Sequence of chain 1.I:
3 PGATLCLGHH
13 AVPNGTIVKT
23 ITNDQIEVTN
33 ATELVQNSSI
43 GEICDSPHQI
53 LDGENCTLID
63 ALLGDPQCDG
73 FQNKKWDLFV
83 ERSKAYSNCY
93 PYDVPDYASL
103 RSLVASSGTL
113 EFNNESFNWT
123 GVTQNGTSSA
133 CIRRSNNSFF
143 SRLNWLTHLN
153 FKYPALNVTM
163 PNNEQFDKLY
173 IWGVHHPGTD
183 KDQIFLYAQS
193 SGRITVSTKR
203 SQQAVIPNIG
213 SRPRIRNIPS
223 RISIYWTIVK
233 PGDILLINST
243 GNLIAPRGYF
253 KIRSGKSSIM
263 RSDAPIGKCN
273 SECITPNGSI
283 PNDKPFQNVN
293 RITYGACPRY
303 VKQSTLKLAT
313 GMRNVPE

Binding-site contacts:
Ligand atom C4 contacts residue ASN57 of chain 1.I at 4.3 Å.
Ligand atom C5 contacts residue TYR88 of chain 1.I at 3.3 Å (hydrophobic).
Ligand atom N2 contacts residue ASN57 of chain 1.I at 2.6 Å (h-bond).
Ligand atom C8 contacts residue LYS86 of chain 1.I at 3.5 Å.
Ligand atom O6 contacts residue TYR88 of chain 1.I at 4.5 Å.
Ligand atom C7 contacts residue ASN57 of chain 1.I at 3.4 Å.
Ligand atom C1 contacts residue TYR88 of chain 1.I at 3.8 Å (hydrophobic).
Ligand atom O5 contacts residue ASN57 of chain 1.I at 2.3 Å (h-bond).
Ligand atom O5 contacts residue TYR88 of chain 1.I at 3.4 Å (h-bond).
Ligand atom C6 contacts residue TYR88 of chain 1.I at 3.5 Å (hydrophobic).
Ligand atom C2 contacts residue ASN57 of chain 1.I at 2.6 Å.
Ligand atom O7 contacts residue ASN57 of chain 1.I at 3.7 Å.
Ligand atom C7 contacts residue LYS86 of chain 1.I at 3.5 Å.
Ligand atom C1 contacts residue ASN57 of chain 1.I at 1.4 Å.
Ligand atom N2 contacts residue LYS86 of chain 1.I at 4.2 Å.
Ligand atom C3 contacts residue ASN57 of chain 1.I at 3.9 Å.
Ligand atom C5 contacts residue ASN57 of chain 1.I at 3.6 Å.
Ligand atom O7 contacts residue LYS86 of chain 1.I at 3.1 Å (salt-bridge).

A protein and the small-molecule ligand that binds it are described below.
Small molecule (SMILES): CC(=O)N[C@H]1[C@H](O[C@H]2[C@H](O)[C@@H](NC(C)=O)CO[C@@H]2CO)O[C@H](CO)[C@@H](O)[C@@H]1O